Binding-site contacts:
Ligand atom C6 contacts residue PHE112 of chain 1.A at 3.7 Å (hydrophobic).
Ligand atom C3 contacts residue ARG102 of chain 1.A at 4.0 Å.
Ligand atom C26 contacts residue GLY229 of chain 1.A at 3.7 Å.
Ligand atom C3 contacts residue GLU61 of chain 1.A at 3.4 Å.
Ligand atom C19 contacts residue THR55 of chain 1.A at 3.8 Å.
Ligand atom O23 contacts residue THR55 of chain 1.A at 4.0 Å.
Ligand atom C15 contacts residue ALA58 of chain 1.A at 3.7 Å (hydrophobic).
Ligand atom F29 contacts residue HIS232 of chain 1.A at 3.7 Å.
Ligand atom F29 contacts residue ILE132 of chain 1.A at 3.2 Å.
Ligand atom C4 contacts residue LEU95 of chain 1.A at 3.6 Å (hydrophobic).
Ligand atom C19 contacts residue MET51 of chain 1.A at 4.0 Å (hydrophobic).
Ligand atom O11 contacts residue GLU61 of chain 1.A at 2.9 Å (salt-bridge).
Ligand atom C7 contacts residue LEU54 of chain 1.A at 3.8 Å (hydrophobic).
Ligand atom C26 contacts residue ILE132 of chain 1.A at 3.6 Å (hydrophobic).
Ligand atom C25 contacts residue MET129 of chain 1.A at 3.8 Å (hydrophobic).
Ligand atom C18 contacts residue THR55 of chain 1.A at 3.5 Å.
Ligand atom O12 contacts residue LEU54 of chain 1.A at 3.2 Å.
Ligand atom C30 contacts residue PHE112 of chain 1.A at 4.0 Å (hydrophobic).
Ligand atom C17 contacts residue LEU233 of chain 1.A at 3.9 Å (hydrophobic).
Ligand atom C32 contacts residue PHE112 of chain 1.A at 3.6 Å (hydrophobic).
Ligand atom C18 contacts residue MET51 of chain 1.A at 3.9 Å (hydrophobic).
Ligand atom C16 contacts residue ALA58 of chain 1.A at 3.6 Å (hydrophobic).
Ligand atom O11 contacts residue ARG102 of chain 1.A at 3.3 Å (salt-bridge).
Ligand atom C20 contacts residue THR55 of chain 1.A at 4.0 Å.
Ligand atom C19 contacts residue LEU54 of chain 1.A at 3.7 Å (hydrophobic).
Ligand atom C1 contacts residue LEU233 of chain 1.A at 3.8 Å (hydrophobic).
Ligand atom C3 contacts residue LEU95 of chain 1.A at 4.0 Å (hydrophobic).
Ligand atom C16 contacts residue LEU233 of chain 1.A at 4.0 Å (hydrophobic).
Ligand atom C27 contacts residue GLY229 of chain 1.A at 3.5 Å.
Ligand atom F31 contacts residue LEU136 of chain 1.A at 3.9 Å.
Ligand atom C2 contacts residue GLU61 of chain 1.A at 3.1 Å.
Ligand atom F33 contacts residue PHE112 of chain 1.A at 3.3 Å.
Ligand atom O11 contacts residue LEU95 of chain 1.A at 3.4 Å (h-bond).
Ligand atom C4 contacts residue LEU99 of chain 1.A at 3.9 Å (hydrophobic).
Ligand atom C32 contacts residue LEU54 of chain 1.A at 3.6 Å (hydrophobic).
Ligand atom C18 contacts residue LEU233 of chain 1.A at 3.9 Å (hydrophobic).
Ligand atom C14 contacts residue LEU54 of chain 1.A at 3.8 Å (hydrophobic).
Ligand atom C25 contacts residue ILE132 of chain 1.A at 3.3 Å (hydrophobic).
Ligand atom F33 contacts residue LEU136 of chain 1.A at 3.3 Å.
Ligand atom F29 contacts residue GLY229 of chain 1.A at 3.1 Å.

Sequence of chain 1.A:
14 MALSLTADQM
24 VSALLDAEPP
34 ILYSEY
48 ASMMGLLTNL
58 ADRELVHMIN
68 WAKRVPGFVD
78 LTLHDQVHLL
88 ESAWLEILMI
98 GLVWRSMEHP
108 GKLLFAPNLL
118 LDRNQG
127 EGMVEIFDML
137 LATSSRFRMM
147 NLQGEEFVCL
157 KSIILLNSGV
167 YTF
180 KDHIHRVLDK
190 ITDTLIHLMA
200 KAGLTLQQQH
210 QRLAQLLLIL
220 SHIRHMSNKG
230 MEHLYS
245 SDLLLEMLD

This protein binds this small molecule.
Small molecule (SMILES): CC(F)(F)c1cc(F)ccc1-c1sc2cc(O)ccc2c1Oc1ccc(/C=C/C(=O)O)cc1